Sequence of chain 1.C:
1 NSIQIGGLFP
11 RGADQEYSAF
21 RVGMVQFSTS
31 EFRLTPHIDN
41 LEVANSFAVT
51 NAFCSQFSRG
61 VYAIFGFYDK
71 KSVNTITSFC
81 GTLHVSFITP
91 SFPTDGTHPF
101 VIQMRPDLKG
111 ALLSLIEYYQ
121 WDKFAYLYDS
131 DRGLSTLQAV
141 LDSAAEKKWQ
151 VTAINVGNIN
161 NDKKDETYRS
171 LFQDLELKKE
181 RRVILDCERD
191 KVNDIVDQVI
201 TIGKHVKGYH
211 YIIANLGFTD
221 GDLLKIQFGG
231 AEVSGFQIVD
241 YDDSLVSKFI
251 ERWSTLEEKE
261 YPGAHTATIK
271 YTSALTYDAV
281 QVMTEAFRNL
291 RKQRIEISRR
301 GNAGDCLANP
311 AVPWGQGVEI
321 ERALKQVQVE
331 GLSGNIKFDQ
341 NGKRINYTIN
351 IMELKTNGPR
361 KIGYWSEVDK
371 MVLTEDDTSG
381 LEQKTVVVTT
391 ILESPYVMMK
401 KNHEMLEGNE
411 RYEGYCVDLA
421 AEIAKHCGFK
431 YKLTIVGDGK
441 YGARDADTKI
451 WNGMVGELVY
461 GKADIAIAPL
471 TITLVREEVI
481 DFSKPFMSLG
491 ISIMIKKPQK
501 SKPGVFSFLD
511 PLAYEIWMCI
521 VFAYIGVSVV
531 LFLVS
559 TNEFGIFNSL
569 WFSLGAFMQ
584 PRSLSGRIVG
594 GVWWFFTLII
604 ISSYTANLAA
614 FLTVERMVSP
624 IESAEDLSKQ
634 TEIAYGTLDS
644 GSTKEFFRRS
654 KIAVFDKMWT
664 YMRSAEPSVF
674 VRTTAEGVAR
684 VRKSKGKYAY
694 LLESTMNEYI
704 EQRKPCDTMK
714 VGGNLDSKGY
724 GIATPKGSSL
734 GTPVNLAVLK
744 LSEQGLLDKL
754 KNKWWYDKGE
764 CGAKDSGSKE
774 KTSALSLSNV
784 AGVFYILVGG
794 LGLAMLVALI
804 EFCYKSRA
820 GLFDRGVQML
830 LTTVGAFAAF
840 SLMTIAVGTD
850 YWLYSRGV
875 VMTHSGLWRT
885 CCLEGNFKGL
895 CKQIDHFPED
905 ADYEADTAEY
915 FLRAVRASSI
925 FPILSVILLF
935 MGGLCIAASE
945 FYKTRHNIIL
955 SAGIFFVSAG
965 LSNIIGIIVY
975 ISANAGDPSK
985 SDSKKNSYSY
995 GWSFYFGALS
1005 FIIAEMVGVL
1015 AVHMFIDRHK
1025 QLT

This small molecule binds to this protein.
Small molecule (SMILES): O=c1[nH]c2cc(C(F)(F)F)c(N3CCOCC3)cc2n(CP(=O)(O)O)c1=O

Binding-site contacts:
Ligand atom CAV contacts residue PRO469 of chain 1.C at 3.5 Å (hydrophobic).
Ligand atom OAE contacts residue SER645 of chain 1.C at 3.5 Å (h-bond).
Ligand atom CAJ contacts residue TYR723 of chain 1.C at 3.6 Å (hydrophobic).
Ligand atom FAG contacts residue TYR723 of chain 1.C at 3.7 Å.
Ligand atom CAK contacts residue THR677 of chain 1.C at 3.6 Å.
Ligand atom CAR contacts residue TYR441 of chain 1.C at 3.8 Å (hydrophobic).
Ligand atom FAG contacts residue TYR396 of chain 1.C at 3.6 Å.
Ligand atom NAP contacts residue TYR441 of chain 1.C at 3.5 Å.
Ligand atom PBA contacts residue SER645 of chain 1.C at 3.7 Å.
Ligand atom OAD contacts residue SER645 of chain 1.C at 2.8 Å (h-bond).
Ligand atom CAI contacts residue TYR441 of chain 1.C at 3.7 Å (hydrophobic).
Ligand atom FAH contacts residue GLU393 of chain 1.C at 3.3 Å.
Ligand atom CAT contacts residue PRO469 of chain 1.C at 3.7 Å (hydrophobic).
Ligand atom CAZ contacts residue TYR723 of chain 1.C at 3.8 Å (hydrophobic).
Ligand atom OAQ contacts residue THR677 of chain 1.C at 2.7 Å (h-bond).
Ligand atom CAU contacts residue TYR441 of chain 1.C at 3.6 Å (hydrophobic).
Ligand atom OAB contacts residue TYR441 of chain 1.C at 3.8 Å.
Ligand atom OAC contacts residue SER645 of chain 1.C at 3.3 Å (h-bond).
Ligand atom OAA contacts residue ARG476 of chain 1.C at 2.7 Å (salt-bridge).
Ligand atom CAN contacts residue GLU393 of chain 1.C at 3.5 Å.
Ligand atom CAL contacts residue THR677 of chain 1.C at 3.2 Å.
Ligand atom NAY contacts residue TYR441 of chain 1.C at 3.5 Å.
Ligand atom CAV contacts residue TYR441 of chain 1.C at 3.4 Å (hydrophobic).
Ligand atom FAF contacts residue TYR723 of chain 1.C at 3.2 Å.
Ligand atom CAJ contacts residue TYR441 of chain 1.C at 3.4 Å (hydrophobic).
Ligand atom CAL contacts residue GLU393 of chain 1.C at 3.8 Å.
Ligand atom NAP contacts residue THR471 of chain 1.C at 3.4 Å (h-bond).
Ligand atom CAT contacts residue THR471 of chain 1.C at 3.2 Å.
Ligand atom CAJ contacts residue PRO469 of chain 1.C at 3.5 Å (hydrophobic).
Ligand atom CAS contacts residue TYR441 of chain 1.C at 3.4 Å (hydrophobic).
Ligand atom FAG contacts residue PRO469 of chain 1.C at 3.5 Å.
Ligand atom OAB contacts residue ARG476 of chain 1.C at 3.0 Å (salt-bridge).
Ligand atom OAA contacts residue THR471 of chain 1.C at 2.9 Å (h-bond).
Ligand atom OAC contacts residue GLY644 of chain 1.C at 3.5 Å.
Ligand atom CAW contacts residue TYR441 of chain 1.C at 3.4 Å (hydrophobic).
Ligand atom FAG contacts residue TYR441 of chain 1.C at 3.8 Å.
Ligand atom FAF contacts residue THR698 of chain 1.C at 3.2 Å.
Ligand atom NAP contacts residue PRO469 of chain 1.C at 2.7 Å (h-bond).
Ligand atom OAA contacts residue LEU470 of chain 1.C at 3.5 Å.
Ligand atom CAT contacts residue TYR441 of chain 1.C at 3.5 Å (hydrophobic).